Sequence of chain 1.D:
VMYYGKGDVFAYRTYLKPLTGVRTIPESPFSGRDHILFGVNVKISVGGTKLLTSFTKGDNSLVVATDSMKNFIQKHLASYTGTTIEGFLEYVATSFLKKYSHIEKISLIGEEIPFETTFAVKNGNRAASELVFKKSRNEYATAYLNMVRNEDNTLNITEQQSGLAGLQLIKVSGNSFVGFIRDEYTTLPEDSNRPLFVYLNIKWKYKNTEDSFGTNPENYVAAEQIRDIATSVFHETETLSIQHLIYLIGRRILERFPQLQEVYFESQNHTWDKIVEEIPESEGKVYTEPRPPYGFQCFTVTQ

Binding-site contacts:
Ligand atom N7 contacts residue PHE177 of chain 1.C at 3.6 Å.
Ligand atom N9 contacts residue PHE177 of chain 1.C at 3.4 Å.
Ligand atom C4 contacts residue ASN269 of chain 1.C at 4.0 Å.
Ligand atom N1 contacts residue PHE177 of chain 1.C at 3.7 Å.
Ligand atom N3 contacts residue ASN269 of chain 1.C at 3.6 Å (h-bond).
Ligand atom N9 contacts residue LEU188 of chain 1.C at 3.8 Å.
Ligand atom C5 contacts residue PHE177 of chain 1.C at 3.3 Å (hydrophobic).
Ligand atom C6 contacts residue GLN243 of chain 1.C at 3.8 Å.
Ligand atom O6 contacts residue THR66 of chain 1.D at 3.7 Å.
Ligand atom O6 contacts residue PHE177 of chain 1.C at 4.0 Å.
Ligand atom O6 contacts residue VAL63 of chain 1.D at 3.9 Å.
Ligand atom C2 contacts residue ILE242 of chain 1.C at 3.9 Å (hydrophobic).
Ligand atom O2 contacts residue ILE242 of chain 1.C at 2.8 Å (h-bond).
Ligand atom N3 contacts residue ARG194 of chain 1.C at 3.1 Å (salt-bridge).
Ligand atom O6 contacts residue GLN243 of chain 1.C at 3.0 Å (h-bond).
Ligand atom C2 contacts residue ARG194 of chain 1.C at 3.6 Å.
Ligand atom O6 contacts residue TYR4 of chain 1.D at 3.7 Å.
Ligand atom O2 contacts residue ARG194 of chain 1.C at 2.8 Å (salt-bridge).
Ligand atom N1 contacts residue GLN297 of chain 1.C at 3.9 Å.
Ligand atom C2 contacts residue GLN243 of chain 1.C at 3.8 Å.
Ligand atom N3 contacts residue PHE177 of chain 1.C at 3.8 Å.
Ligand atom N8 contacts residue ASP67 of chain 1.D at 4.0 Å.
Ligand atom N8 contacts residue PHE177 of chain 1.C at 3.5 Å.
Ligand atom O2 contacts residue GLN243 of chain 1.C at 3.7 Å.
Ligand atom N1 contacts residue GLN243 of chain 1.C at 2.9 Å (h-bond).
Ligand atom O2 contacts residue SER241 of chain 1.C at 3.4 Å.
Ligand atom C6 contacts residue PHE177 of chain 1.C at 3.5 Å (hydrophobic).
Ligand atom C4 contacts residue ARG194 of chain 1.C at 3.9 Å.
Ligand atom N8 contacts residue LEU188 of chain 1.C at 3.7 Å.
Ligand atom N9 contacts residue ARG194 of chain 1.C at 4.2 Å.
Ligand atom C6 contacts residue GLN297 of chain 1.C at 4.1 Å.
Ligand atom N7 contacts residue THR66 of chain 1.D at 2.9 Å (h-bond).
Ligand atom C5 contacts residue THR66 of chain 1.D at 4.0 Å.
Ligand atom N7 contacts residue ALA65 of chain 1.D at 3.5 Å.
Ligand atom C4 contacts residue PHE177 of chain 1.C at 3.3 Å (hydrophobic).
Ligand atom O6 contacts residue GLN297 of chain 1.C at 4.1 Å.
Ligand atom N8 contacts residue ALA65 of chain 1.D at 3.7 Å.
Ligand atom O2 contacts residue PHE177 of chain 1.C at 4.1 Å.
Ligand atom C2 contacts residue PHE177 of chain 1.C at 3.8 Å (hydrophobic).
Ligand atom N8 contacts residue THR66 of chain 1.D at 3.5 Å (h-bond).

The small molecule below binds the protein below.
Small molecule (SMILES): O=c1[nH]c(=O)c2nn[nH]c2[nH]1

Sequence of chain 1.C:
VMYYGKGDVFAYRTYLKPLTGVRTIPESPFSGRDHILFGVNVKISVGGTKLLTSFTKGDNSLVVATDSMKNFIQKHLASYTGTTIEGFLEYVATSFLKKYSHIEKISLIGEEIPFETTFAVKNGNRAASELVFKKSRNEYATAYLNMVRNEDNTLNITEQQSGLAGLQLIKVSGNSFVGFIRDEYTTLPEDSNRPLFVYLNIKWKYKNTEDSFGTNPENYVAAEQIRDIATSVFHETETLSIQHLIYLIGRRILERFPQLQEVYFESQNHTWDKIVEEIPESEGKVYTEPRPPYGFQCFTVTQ